Sequence of chain 2.A:
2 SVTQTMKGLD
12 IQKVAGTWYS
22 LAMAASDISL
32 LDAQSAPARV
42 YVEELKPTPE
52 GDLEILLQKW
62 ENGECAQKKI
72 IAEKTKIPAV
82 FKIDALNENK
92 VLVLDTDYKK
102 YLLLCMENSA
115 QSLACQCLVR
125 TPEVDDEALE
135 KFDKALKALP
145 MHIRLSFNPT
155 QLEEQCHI

Binding-site contacts:
Ligand atom C5 contacts residue ILE71 of chain 2.A at 3.8 Å (hydrophobic).
Ligand atom C9 contacts residue MET107 of chain 2.A at 3.7 Å (hydrophobic).
Ligand atom C7 contacts residue ILE71 of chain 2.A at 3.3 Å (hydrophobic).
Ligand atom C15 contacts residue LYS69 of chain 2.A at 4.1 Å.
Ligand atom C16 contacts residue LEU58 of chain 2.A at 3.8 Å (hydrophobic).
Ligand atom C7 contacts residue ILE84 of chain 2.A at 3.4 Å (hydrophobic).
Ligand atom C2 contacts residue ILE84 of chain 2.A at 4.0 Å (hydrophobic).
Ligand atom C17 contacts residue VAL41 of chain 2.A at 3.5 Å (hydrophobic).
Ligand atom C16 contacts residue VAL41 of chain 2.A at 4.0 Å (hydrophobic).
Ligand atom C5 contacts residue LEU58 of chain 2.A at 3.6 Å (hydrophobic).
Ligand atom C6 contacts residue ILE71 of chain 2.A at 3.1 Å (hydrophobic).
Ligand atom C6 contacts residue ILE56 of chain 2.A at 3.9 Å (hydrophobic).
Ligand atom C8 contacts residue MET107 of chain 2.A at 3.5 Å (hydrophobic).
Ligand atom C4 contacts residue MET107 of chain 2.A at 3.8 Å (hydrophobic).
Ligand atom S1 contacts residue MET107 of chain 2.A at 4.1 Å.
Ligand atom C12 contacts residue PRO38 of chain 2.A at 3.5 Å (hydrophobic).
Ligand atom C3 contacts residue MET107 of chain 2.A at 3.5 Å (hydrophobic).
Ligand atom C5 contacts residue MET107 of chain 2.A at 3.3 Å (hydrophobic).
Ligand atom C6 contacts residue MET107 of chain 2.A at 3.9 Å (hydrophobic).
Ligand atom C1 contacts residue MET107 of chain 2.A at 3.8 Å (hydrophobic).
Ligand atom C9 contacts residue ASN109 of chain 2.A at 3.9 Å.
Ligand atom N2 contacts residue VAL41 of chain 2.A at 4.1 Å.
Ligand atom CL1 contacts residue LEU31 of chain 2.A at 4.0 Å.
Ligand atom CL1 contacts residue ALA118 of chain 2.A at 4.1 Å.
Ligand atom C9 contacts residue ASN90 of chain 2.A at 3.6 Å.
Ligand atom C16 contacts residue ILE71 of chain 2.A at 4.1 Å (hydrophobic).
Ligand atom C2 contacts residue ILE71 of chain 2.A at 4.1 Å (hydrophobic).
Ligand atom CL1 contacts residue SER116 of chain 2.A at 4.0 Å.
Ligand atom C9 contacts residue GLU108 of chain 2.A at 4.0 Å.
Ligand atom C8 contacts residue ASN90 of chain 2.A at 2.9 Å.
Ligand atom C3 contacts residue ASN90 of chain 2.A at 3.7 Å.
Ligand atom S1 contacts residue ILE84 of chain 2.A at 3.8 Å.
Ligand atom C2 contacts residue MET107 of chain 2.A at 4.0 Å (hydrophobic).
Ligand atom C17 contacts residue MET107 of chain 2.A at 3.5 Å (hydrophobic).
Ligand atom C8 contacts residue GLU108 of chain 2.A at 3.9 Å.
Ligand atom CL1 contacts residue LEU117 of chain 2.A at 4.1 Å.
Ligand atom N1 contacts residue MET107 of chain 2.A at 4.1 Å.
Ligand atom S1 contacts residue ASN90 of chain 2.A at 4.0 Å.
Ligand atom C5 contacts residue VAL41 of chain 2.A at 3.8 Å (hydrophobic).
Ligand atom C7 contacts residue VAL92 of chain 2.A at 4.0 Å (hydrophobic).

The small molecule below binds the protein below.
Small molecule (SMILES): CN(C)CCCN1c2ccccc2Sc2ccc(Cl)cc21